Sequence of chain 2.D:
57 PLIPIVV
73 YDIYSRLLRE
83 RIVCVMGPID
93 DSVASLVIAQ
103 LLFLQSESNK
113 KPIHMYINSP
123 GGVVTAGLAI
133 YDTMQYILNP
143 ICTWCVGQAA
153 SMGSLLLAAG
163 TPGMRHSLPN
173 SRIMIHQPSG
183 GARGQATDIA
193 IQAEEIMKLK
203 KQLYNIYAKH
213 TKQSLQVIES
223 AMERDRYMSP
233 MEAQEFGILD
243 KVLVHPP

Binding-site contacts:
Ligand atom CB contacts residue MET154 of chain 2.D at 3.5 Å (hydrophobic).
Ligand atom SD contacts residue LEU205 of chain 2.D at 4.2 Å.
Ligand atom CE contacts residue PRO180 of chain 2.D at 3.1 Å (hydrophobic).
Ligand atom CA contacts residue HIS178 of chain 2.D at 3.8 Å.
Ligand atom CN contacts residue HIS178 of chain 2.D at 3.0 Å.
Ligand atom O contacts residue PRO122 of chain 2.D at 4.3 Å.
Ligand atom CB contacts residue GLY124 of chain 2.D at 3.5 Å.
Ligand atom C contacts residue GLY123 of chain 2.D at 3.8 Å.
Ligand atom O contacts residue ALA152 of chain 2.D at 4.3 Å.
Ligand atom CG contacts residue SER153 of chain 2.D at 3.8 Å.
Ligand atom C contacts residue MET154 of chain 2.D at 3.8 Å (hydrophobic).
Ligand atom CG contacts residue PRO180 of chain 2.D at 3.5 Å (hydrophobic).
Ligand atom SD contacts residue HIS178 of chain 2.D at 3.6 Å.
Ligand atom CB contacts residue SER153 of chain 2.D at 3.6 Å.
Ligand atom CA contacts residue GLY124 of chain 2.D at 3.7 Å.
Ligand atom O1 contacts residue HIS178 of chain 2.D at 2.8 Å (h-bond).
Ligand atom CG contacts residue MET154 of chain 2.D at 4.3 Å (hydrophobic).
Ligand atom SD contacts residue SER153 of chain 2.D at 3.2 Å (h-bond).
Ligand atom CB contacts residue VAL126 of chain 2.D at 3.6 Å (hydrophobic).
Ligand atom CE contacts residue HIS178 of chain 2.D at 2.7 Å.
Ligand atom CE contacts residue LEU205 of chain 2.D at 3.5 Å (hydrophobic).
Ligand atom C contacts residue GLY124 of chain 2.D at 2.7 Å.
Ligand atom CA contacts residue MET154 of chain 2.D at 4.0 Å (hydrophobic).
Ligand atom O contacts residue MET154 of chain 2.D at 3.1 Å (h-bond).
Ligand atom CE contacts residue GLN179 of chain 2.D at 3.2 Å.
Ligand atom CN contacts residue SER153 of chain 2.D at 3.3 Å.
Ligand atom CG contacts residue VAL126 of chain 2.D at 3.5 Å (hydrophobic).
Ligand atom O1 contacts residue PRO122 of chain 2.D at 4.2 Å.
Ligand atom O contacts residue GLY124 of chain 2.D at 2.4 Å (h-bond).
Ligand atom N contacts residue HIS178 of chain 2.D at 3.0 Å (h-bond).
Ligand atom O contacts residue GLY123 of chain 2.D at 2.8 Å.
Ligand atom SD contacts residue PRO180 of chain 2.D at 4.4 Å.
Ligand atom CA contacts residue SER153 of chain 2.D at 2.5 Å.
Ligand atom C contacts residue SER153 of chain 2.D at 3.3 Å.
Ligand atom O1 contacts residue SER153 of chain 2.D at 3.0 Å (h-bond).
Ligand atom CG contacts residue GLN179 of chain 2.D at 4.4 Å.
Ligand atom SD contacts residue MET154 of chain 2.D at 3.8 Å.
Ligand atom O contacts residue SER153 of chain 2.D at 3.0 Å.
Ligand atom N contacts residue SER153 of chain 2.D at 2.8 Å (h-bond).
Ligand atom CE contacts residue MET224 of chain 2.D at 4.3 Å (hydrophobic).

A protein and the small-molecule ligand that binds it are described below.
Small molecule (SMILES): CSCC[C@H](NC=O)C(=O)O